The small molecule below binds the protein below.
Small molecule (SMILES): OC[C@H]1O[C@@H](O)[C@H](O)[C@@H](O)[C@H]1O

Sequence of chain 1.A:
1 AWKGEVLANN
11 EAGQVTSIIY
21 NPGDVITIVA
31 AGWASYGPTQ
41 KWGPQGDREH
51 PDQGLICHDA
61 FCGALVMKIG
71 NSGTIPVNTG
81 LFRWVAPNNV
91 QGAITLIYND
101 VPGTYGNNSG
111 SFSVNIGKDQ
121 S

Binding-site contacts:
Ligand atom O4 contacts residue THR104 of chain 1.A at 3.8 Å.
Ligand atom O6 contacts residue CYS62 of chain 1.A at 3.7 Å.
Ligand atom C4 contacts residue TYR36 of chain 1.A at 4.3 Å (hydrophobic).
Ligand atom C6 contacts residue HIS50 of chain 1.A at 4.1 Å.
Ligand atom O6 contacts residue VAL101 of chain 1.A at 3.9 Å.
Ligand atom O3 contacts residue THR104 of chain 1.A at 3.9 Å.
Ligand atom C4 contacts residue ASP100 of chain 1.A at 4.0 Å.
Ligand atom C4 contacts residue LRD1 of chain 1.N at 4.0 Å.
Ligand atom O4 contacts residue TYR36 of chain 1.A at 3.2 Å (h-bond).
Ligand atom O6 contacts residue GLN53 of chain 1.A at 3.1 Å (h-bond).
Ligand atom C5 contacts residue LRD1 of chain 1.N at 3.5 Å.
Ligand atom C3 contacts residue TYR36 of chain 1.A at 4.3 Å (hydrophobic).
Ligand atom O3 contacts residue ASN107 of chain 1.A at 3.6 Å (h-bond).
Ligand atom C5 contacts residue GLN53 of chain 1.A at 3.3 Å.
Ligand atom C3 contacts residue LRD1 of chain 1.N at 3.6 Å.
Ligand atom O5 contacts residue TYR36 of chain 1.A at 4.2 Å.
Ligand atom C6 contacts residue GLN53 of chain 1.A at 3.4 Å.
Ligand atom C1 contacts residue HIS50 of chain 1.A at 3.9 Å.
Ligand atom O3 contacts residue CA1 of chain 1.M at 3.0 Å.
Ligand atom C2 contacts residue TYR36 of chain 1.A at 4.0 Å (hydrophobic).
Ligand atom C6 contacts residue VAL101 of chain 1.A at 3.4 Å (hydrophobic).
Ligand atom O3 contacts residue TYR36 of chain 1.A at 3.9 Å.
Ligand atom C2 contacts residue LRD1 of chain 1.N at 2.3 Å.
Ligand atom O5 contacts residue GLN53 of chain 1.A at 3.2 Å (h-bond).
Ligand atom C5 contacts residue HIS50 of chain 1.A at 4.1 Å.
Ligand atom C4 contacts residue CA1 of chain 1.M at 3.8 Å.
Ligand atom C1 contacts residue LRD1 of chain 1.N at 1.4 Å.
Ligand atom O4 contacts residue ASP100 of chain 1.A at 3.1 Å (salt-bridge).
Ligand atom C6 contacts residue ASP100 of chain 1.A at 3.8 Å.
Ligand atom O6 contacts residue LEU55 of chain 1.A at 4.5 Å.
Ligand atom C6 contacts residue CYS62 of chain 1.A at 4.3 Å (hydrophobic).
Ligand atom C1 contacts residue GLN53 of chain 1.A at 4.0 Å.
Ligand atom O5 contacts residue HIS50 of chain 1.A at 3.1 Å (h-bond).
Ligand atom O4 contacts residue CA1 of chain 1.M at 2.9 Å.
Ligand atom C4 contacts residue THR104 of chain 1.A at 3.9 Å.
Ligand atom O4 contacts residue LRD1 of chain 1.N at 4.2 Å.
Ligand atom O2 contacts residue LRD1 of chain 1.N at 2.8 Å (h-bond).
Ligand atom C3 contacts residue CA1 of chain 1.M at 4.0 Å.
Ligand atom O5 contacts residue LRD1 of chain 1.N at 2.3 Å (h-bond).
Ligand atom O6 contacts residue HIS50 of chain 1.A at 3.0 Å (h-bond).